Binding-site contacts:
Ligand atom O1 contacts residue TRP45 of chain 1.A at 3.9 Å.
Ligand atom S contacts residue ZN1 of chain 1.G at 2.3 Å.
Ligand atom S contacts residue ZN1 of chain 1.F at 2.3 Å.
Ligand atom O2 contacts residue LYS106 of chain 1.A at 2.8 Å (salt-bridge).
Ligand atom C1 contacts residue HIS74 of chain 1.A at 3.5 Å.
Ligand atom O1 contacts residue ASP75 of chain 1.A at 3.9 Å.
Ligand atom C5 contacts residue TYR166 of chain 1.A at 3.3 Å (hydrophobic).
Ligand atom S contacts residue CYS154 of chain 1.A at 4.0 Å.
Ligand atom C4 contacts residue HIS74 of chain 1.A at 4.0 Å.
Ligand atom C2 contacts residue TYR166 of chain 1.A at 4.1 Å (hydrophobic).
Ligand atom C1 contacts residue ASP76 of chain 1.A at 3.3 Å.
Ligand atom C2 contacts residue HIS74 of chain 1.A at 3.6 Å.
Ligand atom S contacts residue HIS74 of chain 1.A at 3.6 Å.
Ligand atom O3 contacts residue HIS74 of chain 1.A at 3.1 Å.
Ligand atom C9 contacts residue ASP75 of chain 1.A at 3.5 Å.
Ligand atom O1 contacts residue HIS74 of chain 1.A at 4.2 Å.
Ligand atom C3 contacts residue TYR166 of chain 1.A at 3.6 Å (hydrophobic).
Ligand atom C9 contacts residue HIS74 of chain 1.A at 4.3 Å.
Ligand atom O2 contacts residue ASP75 of chain 1.A at 3.3 Å (salt-bridge).
Ligand atom S contacts residue HIS72 of chain 1.A at 4.1 Å.
Ligand atom C1 contacts residue ZN1 of chain 1.F at 3.2 Å.
Ligand atom C2 contacts residue ZN1 of chain 1.F at 3.9 Å.
Ligand atom O3 contacts residue ASP75 of chain 1.A at 2.7 Å (salt-bridge).
Ligand atom C9 contacts residue LYS106 of chain 1.A at 3.5 Å.
Ligand atom S contacts residue HIS196 of chain 1.A at 3.7 Å.
Ligand atom S contacts residue ASP76 of chain 1.A at 3.8 Å.
Ligand atom C6 contacts residue GLU169 of chain 1.A at 4.1 Å.
Ligand atom O3 contacts residue LYS106 of chain 1.A at 3.5 Å (salt-bridge).
Ligand atom N contacts residue HIS74 of chain 1.A at 4.1 Å.
Ligand atom C8 contacts residue ASP75 of chain 1.A at 4.0 Å.
Ligand atom C6 contacts residue TYR166 of chain 1.A at 3.8 Å (hydrophobic).
Ligand atom C1 contacts residue ZN1 of chain 1.G at 3.4 Å.
Ligand atom S contacts residue HIS135 of chain 1.A at 3.3 Å (h-bond).
Ligand atom C5 contacts residue HIS74 of chain 1.A at 4.1 Å.

Sequence of chain 1.A:
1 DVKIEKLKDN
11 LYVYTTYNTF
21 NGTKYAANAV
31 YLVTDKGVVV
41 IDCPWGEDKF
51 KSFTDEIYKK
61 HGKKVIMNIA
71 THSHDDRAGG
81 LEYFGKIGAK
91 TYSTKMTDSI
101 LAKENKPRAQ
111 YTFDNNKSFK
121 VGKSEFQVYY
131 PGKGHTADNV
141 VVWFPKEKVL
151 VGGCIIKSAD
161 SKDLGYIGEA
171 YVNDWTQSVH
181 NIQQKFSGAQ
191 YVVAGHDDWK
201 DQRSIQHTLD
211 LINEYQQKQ

The small molecule below binds the protein below.
Small molecule (SMILES): C[C@H](CS)C(=O)N1CCC[C@@H]1C(=O)O